Binding-site contacts:
Ligand atom C2 contacts residue NAG1 of chain 1.K at 4.4 Å.
Ligand atom C7 contacts residue ASN45 of chain 1.A at 3.4 Å.
Ligand atom O5 contacts residue NAG1 of chain 1.K at 4.4 Å.
Ligand atom O5 contacts residue ASN45 of chain 1.A at 2.5 Å (h-bond).
Ligand atom C8 contacts residue ASN45 of chain 1.A at 4.4 Å.
Ligand atom C4 contacts residue NAG1 of chain 1.K at 4.3 Å.
Ligand atom C7 contacts residue NAG1 of chain 1.K at 4.2 Å.
Ligand atom C3 contacts residue ASN45 of chain 1.A at 3.8 Å.
Ligand atom O6 contacts residue ASN45 of chain 1.A at 4.2 Å.
Ligand atom O7 contacts residue ASN45 of chain 1.A at 3.6 Å.
Ligand atom N2 contacts residue ASN45 of chain 1.A at 2.8 Å (h-bond).
Ligand atom O7 contacts residue NAG1 of chain 1.K at 3.1 Å (h-bond).
Ligand atom C1 contacts residue ASN45 of chain 1.A at 1.4 Å.
Ligand atom O6 contacts residue NAG1 of chain 1.K at 3.4 Å.
Ligand atom C4 contacts residue ASN45 of chain 1.A at 4.2 Å.
Ligand atom C5 contacts residue ASN45 of chain 1.A at 3.7 Å.
Ligand atom C2 contacts residue ASN45 of chain 1.A at 2.4 Å.

Sequence of chain 1.A:
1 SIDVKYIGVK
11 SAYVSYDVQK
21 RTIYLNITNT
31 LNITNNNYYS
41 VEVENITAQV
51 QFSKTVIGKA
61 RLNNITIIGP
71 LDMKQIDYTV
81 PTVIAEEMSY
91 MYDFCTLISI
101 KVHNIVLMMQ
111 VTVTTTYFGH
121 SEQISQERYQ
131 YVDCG

The protein below binds the small molecule below.
Small molecule (SMILES): CC(=O)N[C@@H]1[C@@H](O)[C@H](O)[C@@H](CO)O[C@H]1O